Sequence of chain 1.A:
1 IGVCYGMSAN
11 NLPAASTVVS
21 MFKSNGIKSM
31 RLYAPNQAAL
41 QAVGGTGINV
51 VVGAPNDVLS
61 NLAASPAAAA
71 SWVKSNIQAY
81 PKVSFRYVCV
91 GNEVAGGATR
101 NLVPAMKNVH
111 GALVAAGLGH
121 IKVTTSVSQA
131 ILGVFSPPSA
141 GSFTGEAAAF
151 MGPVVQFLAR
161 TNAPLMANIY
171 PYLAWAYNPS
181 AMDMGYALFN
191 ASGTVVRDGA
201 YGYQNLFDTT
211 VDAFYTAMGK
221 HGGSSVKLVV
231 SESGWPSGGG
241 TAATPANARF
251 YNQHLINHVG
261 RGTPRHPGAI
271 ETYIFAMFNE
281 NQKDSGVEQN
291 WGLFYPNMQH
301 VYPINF

This small molecule binds to this protein.
Small molecule (SMILES): CC(=O)N[C@H]1[C@H](O[C@H]2[C@H](O)[C@@H](NC(C)=O)CO[C@@H]2CO)O[C@H](CO)[C@@H](O)[C@@H]1O

Binding-site contacts:
Ligand atom C2 contacts residue ASN190 of chain 1.A at 2.4 Å.
Ligand atom C7 contacts residue LEU188 of chain 1.A at 4.2 Å (hydrophobic).
Ligand atom C4 contacts residue ASN190 of chain 1.A at 4.2 Å.
Ligand atom C8 contacts residue LEU188 of chain 1.A at 3.9 Å (hydrophobic).
Ligand atom C5 contacts residue ASN190 of chain 1.A at 3.6 Å.
Ligand atom C8 contacts residue PHE250 of chain 1.A at 3.9 Å (hydrophobic).
Ligand atom C8 contacts residue ASN247 of chain 1.A at 4.0 Å.
Ligand atom C3 contacts residue ASN190 of chain 1.A at 3.8 Å.
Ligand atom C7 contacts residue ASN190 of chain 1.A at 3.4 Å.
Ligand atom N2 contacts residue ASN190 of chain 1.A at 2.9 Å (h-bond).
Ligand atom O7 contacts residue LEU188 of chain 1.A at 3.8 Å.
Ligand atom O5 contacts residue ASN190 of chain 1.A at 2.3 Å (h-bond).
Ligand atom O7 contacts residue ASN190 of chain 1.A at 3.5 Å (h-bond).
Ligand atom C1 contacts residue ASN190 of chain 1.A at 1.4 Å.
Ligand atom O7 contacts residue MET184 of chain 1.A at 4.4 Å.